Binding-site contacts:
Ligand atom C7 contacts residue ILE291 of chain 1.B at 4.0 Å (hydrophobic).
Ligand atom C3 contacts residue ALA290 of chain 1.B at 4.0 Å (hydrophobic).
Ligand atom C15 contacts residue VAL347 of chain 1.B at 3.7 Å (hydrophobic).
Ligand atom C27 contacts residue VAL340 of chain 1.B at 4.1 Å (hydrophobic).
Ligand atom C5 contacts residue MET351 of chain 1.B at 4.4 Å (hydrophobic).
Ligand atom C7 contacts residue ALA348 of chain 1.B at 3.8 Å (hydrophobic).
Ligand atom C21 contacts residue ILE302 of chain 1.B at 3.6 Å (hydrophobic).
Ligand atom C12 contacts residue ILE298 of chain 1.B at 4.2 Å (hydrophobic).
Ligand atom C16 contacts residue ILE299 of chain 1.B at 3.7 Å (hydrophobic).
Ligand atom O1 contacts residue HIS292 of chain 1.B at 2.9 Å (h-bond).
Ligand atom C5 contacts residue ILE291 of chain 1.B at 4.4 Å (hydrophobic).
Ligand atom C3 contacts residue ILE291 of chain 1.B at 3.9 Å (hydrophobic).
Ligand atom C1 contacts residue ILE291 of chain 1.B at 4.0 Å (hydrophobic).
Ligand atom C14 contacts residue VAL347 of chain 1.B at 4.3 Å (hydrophobic).
Ligand atom C1 contacts residue PHE294 of chain 1.B at 3.5 Å (hydrophobic).
Ligand atom C6 contacts residue ILE291 of chain 1.B at 3.9 Å (hydrophobic).
Ligand atom C22 contacts residue ALA344 of chain 1.B at 4.4 Å (hydrophobic).
Ligand atom O1 contacts residue ALA290 of chain 1.B at 4.0 Å.
Ligand atom C6 contacts residue ALA353 of chain 1.B at 4.3 Å (hydrophobic).
Ligand atom C15 contacts residue ALA344 of chain 1.B at 3.8 Å (hydrophobic).
Ligand atom C15 contacts residue ILE299 of chain 1.B at 4.4 Å (hydrophobic).
Ligand atom C2 contacts residue PHE294 of chain 1.B at 3.8 Å (hydrophobic).
Ligand atom C3 contacts residue HIS292 of chain 1.B at 3.5 Å.
Ligand atom C4 contacts residue ILE291 of chain 1.B at 4.4 Å (hydrophobic).
Ligand atom C2 contacts residue ILE291 of chain 1.B at 4.3 Å (hydrophobic).
Ligand atom C26 contacts residue LEU343 of chain 1.B at 3.7 Å (hydrophobic).
Ligand atom C17 contacts residue ILE299 of chain 1.B at 4.2 Å (hydrophobic).
Ligand atom C25 contacts residue LEU343 of chain 1.B at 3.9 Å (hydrophobic).
Ligand atom C19 contacts residue MET351 of chain 1.B at 3.8 Å (hydrophobic).
Ligand atom C4 contacts residue MET351 of chain 1.B at 4.5 Å (hydrophobic).
Ligand atom C6 contacts residue MET351 of chain 1.B at 4.3 Å (hydrophobic).
Ligand atom C8 contacts residue VAL347 of chain 1.B at 4.4 Å (hydrophobic).
Ligand atom C18 contacts residue VAL347 of chain 1.B at 3.8 Å (hydrophobic).
Ligand atom C6 contacts residue ALA348 of chain 1.B at 4.2 Å (hydrophobic).
Ligand atom C4 contacts residue ALA290 of chain 1.B at 4.2 Å (hydrophobic).
Ligand atom C25 contacts residue VAL340 of chain 1.B at 4.3 Å (hydrophobic).
Ligand atom C23 contacts residue ALA344 of chain 1.B at 4.4 Å (hydrophobic).
Ligand atom C16 contacts residue ALA344 of chain 1.B at 3.6 Å (hydrophobic).
Ligand atom C2 contacts residue HIS292 of chain 1.B at 3.9 Å.
Ligand atom C27 contacts residue LEU343 of chain 1.B at 3.8 Å (hydrophobic).

A protein and the small-molecule ligand that binds it are described below.
Small molecule (SMILES): CC(C)CCC[C@@H](C)[C@H]1CC[C@H]2[C@@H]3CC=C4C[C@@H](O)CC[C@]4(C)[C@H]3CC[C@]12C

Sequence of chain 1.B:
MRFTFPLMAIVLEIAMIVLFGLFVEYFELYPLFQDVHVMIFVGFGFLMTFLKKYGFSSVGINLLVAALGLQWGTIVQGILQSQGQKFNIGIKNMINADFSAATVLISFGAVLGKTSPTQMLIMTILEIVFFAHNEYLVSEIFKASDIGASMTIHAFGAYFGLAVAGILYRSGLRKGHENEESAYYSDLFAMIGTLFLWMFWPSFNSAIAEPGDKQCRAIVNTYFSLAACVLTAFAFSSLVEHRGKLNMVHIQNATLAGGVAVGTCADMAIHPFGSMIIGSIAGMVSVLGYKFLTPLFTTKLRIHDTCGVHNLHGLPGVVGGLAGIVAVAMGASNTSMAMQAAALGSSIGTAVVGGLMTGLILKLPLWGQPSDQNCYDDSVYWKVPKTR